Binding-site contacts:
Ligand atom O7 contacts residue ASN271 of chain 1.R at 3.9 Å.
Ligand atom C5 contacts residue ASN271 of chain 1.R at 3.6 Å.
Ligand atom C7 contacts residue ASN271 of chain 1.R at 3.6 Å.
Ligand atom C1 contacts residue ASN271 of chain 1.R at 1.4 Å.
Ligand atom C4 contacts residue ASN271 of chain 1.R at 4.3 Å.
Ligand atom C3 contacts residue ASN271 of chain 1.R at 3.8 Å.
Ligand atom N2 contacts residue ASN271 of chain 1.R at 3.0 Å (h-bond).
Ligand atom O5 contacts residue ILE292 of chain 1.R at 3.8 Å.
Ligand atom C8 contacts residue VAL410 of chain 1.R at 3.9 Å (hydrophobic).
Ligand atom C6 contacts residue ILE292 of chain 1.R at 3.7 Å (hydrophobic).
Ligand atom C5 contacts residue ILE292 of chain 1.R at 4.4 Å (hydrophobic).
Ligand atom C2 contacts residue ASN271 of chain 1.R at 2.5 Å.
Ligand atom O5 contacts residue ASN271 of chain 1.R at 2.4 Å (h-bond).
Ligand atom O6 contacts residue ILE292 of chain 1.R at 4.4 Å.

Sequence of chain 1.R:
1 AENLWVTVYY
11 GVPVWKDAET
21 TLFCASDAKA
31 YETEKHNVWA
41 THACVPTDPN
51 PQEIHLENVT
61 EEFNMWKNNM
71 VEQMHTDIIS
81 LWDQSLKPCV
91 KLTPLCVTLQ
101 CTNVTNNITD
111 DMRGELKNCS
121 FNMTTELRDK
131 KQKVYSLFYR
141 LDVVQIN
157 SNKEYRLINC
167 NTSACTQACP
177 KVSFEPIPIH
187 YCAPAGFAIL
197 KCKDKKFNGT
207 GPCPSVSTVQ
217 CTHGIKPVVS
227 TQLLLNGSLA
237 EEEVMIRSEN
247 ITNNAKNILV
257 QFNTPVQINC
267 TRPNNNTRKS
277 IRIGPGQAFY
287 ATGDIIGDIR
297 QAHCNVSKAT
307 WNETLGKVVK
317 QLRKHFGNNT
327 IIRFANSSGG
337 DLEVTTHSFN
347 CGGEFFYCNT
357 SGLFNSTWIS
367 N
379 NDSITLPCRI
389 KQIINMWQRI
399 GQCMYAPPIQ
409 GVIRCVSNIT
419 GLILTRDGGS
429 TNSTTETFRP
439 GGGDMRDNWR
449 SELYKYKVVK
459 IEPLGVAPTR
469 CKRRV

This small molecule binds to this protein.
Small molecule (SMILES): CC(=O)N[C@H]1[C@H](O[C@H]2[C@H](O)[C@@H](NC(C)=O)CO[C@@H]2CO)O[C@H](CO)[C@@H](O)[C@@H]1O